This protein binds this small molecule.
Small molecule (SMILES): N#Cc1ccc([C@H]2CCCc3cncn32)cc1

Binding-site contacts:
Ligand atom C05 contacts residue HEM1 of chain 2.E at 2.9 Å.
Ligand atom C14 contacts residue ALA415 of chain 2.A at 3.8 Å (hydrophobic).
Ligand atom C02 contacts residue THR420 of chain 2.A at 3.5 Å.
Ligand atom C02 contacts residue PHE333 of chain 2.A at 3.6 Å (hydrophobic).
Ligand atom C05 contacts residue THR420 of chain 2.A at 3.5 Å.
Ligand atom C15 contacts residue GLY416 of chain 2.A at 3.3 Å.
Ligand atom C16 contacts residue TRP218 of chain 2.A at 3.5 Å (hydrophobic).
Ligand atom C03 contacts residue GLY416 of chain 2.A at 4.0 Å.
Ligand atom C13 contacts residue GLU412 of chain 2.A at 4.1 Å.
Ligand atom C11 contacts residue PHE232 of chain 2.A at 3.8 Å (hydrophobic).
Ligand atom N17 contacts residue TRP218 of chain 2.A at 4.0 Å.
Ligand atom C09 contacts residue PHE589 of chain 2.A at 4.1 Å (hydrophobic).
Ligand atom N17 contacts residue ARG222 of chain 2.A at 3.3 Å (salt-bridge).
Ligand atom C09 contacts residue ILE590 of chain 2.A at 3.7 Å (hydrophobic).
Ligand atom C13 contacts residue TRP218 of chain 2.A at 3.4 Å (hydrophobic).
Ligand atom C01 contacts residue PHE333 of chain 2.A at 4.0 Å (hydrophobic).
Ligand atom N17 contacts residue TRP362 of chain 2.A at 3.9 Å.
Ligand atom C02 contacts residue ILE590 of chain 2.A at 3.9 Å (hydrophobic).
Ligand atom C11 contacts residue TRP218 of chain 2.A at 4.0 Å (hydrophobic).
Ligand atom C09 contacts residue PHE232 of chain 2.A at 4.2 Å (hydrophobic).
Ligand atom C01 contacts residue PHE589 of chain 2.A at 3.5 Å (hydrophobic).
Ligand atom C14 contacts residue GLY416 of chain 2.A at 3.7 Å.
Ligand atom C16 contacts residue GLU412 of chain 2.A at 3.9 Å.
Ligand atom C08 contacts residue THR420 of chain 2.A at 3.9 Å.
Ligand atom C08 contacts residue PHE232 of chain 2.A at 4.1 Å (hydrophobic).
Ligand atom C12 contacts residue PHE232 of chain 2.A at 3.8 Å (hydrophobic).
Ligand atom C16 contacts residue TRP362 of chain 2.A at 4.2 Å (hydrophobic).
Ligand atom C01 contacts residue ILE590 of chain 2.A at 3.9 Å (hydrophobic).
Ligand atom C03 contacts residue THR420 of chain 2.A at 3.2 Å.
Ligand atom N17 contacts residue GLU412 of chain 2.A at 3.5 Å.
Ligand atom N06 contacts residue THR420 of chain 2.A at 4.2 Å.
Ligand atom C01 contacts residue TRP218 of chain 2.A at 4.0 Å (hydrophobic).
Ligand atom C15 contacts residue ALA415 of chain 2.A at 3.6 Å (hydrophobic).
Ligand atom C07 contacts residue PHE232 of chain 2.A at 4.0 Å (hydrophobic).
Ligand atom C07 contacts residue HEM1 of chain 2.E at 3.3 Å.
Ligand atom C10 contacts residue GLY416 of chain 2.A at 3.6 Å.
Ligand atom N04 contacts residue THR420 of chain 2.A at 3.2 Å.
Ligand atom C12 contacts residue TRP218 of chain 2.A at 3.3 Å (hydrophobic).
Ligand atom N06 contacts residue HEM1 of chain 2.E at 2.3 Å.
Ligand atom C14 contacts residue TRP218 of chain 2.A at 4.0 Å (hydrophobic).

Sequence of chain 2.A:
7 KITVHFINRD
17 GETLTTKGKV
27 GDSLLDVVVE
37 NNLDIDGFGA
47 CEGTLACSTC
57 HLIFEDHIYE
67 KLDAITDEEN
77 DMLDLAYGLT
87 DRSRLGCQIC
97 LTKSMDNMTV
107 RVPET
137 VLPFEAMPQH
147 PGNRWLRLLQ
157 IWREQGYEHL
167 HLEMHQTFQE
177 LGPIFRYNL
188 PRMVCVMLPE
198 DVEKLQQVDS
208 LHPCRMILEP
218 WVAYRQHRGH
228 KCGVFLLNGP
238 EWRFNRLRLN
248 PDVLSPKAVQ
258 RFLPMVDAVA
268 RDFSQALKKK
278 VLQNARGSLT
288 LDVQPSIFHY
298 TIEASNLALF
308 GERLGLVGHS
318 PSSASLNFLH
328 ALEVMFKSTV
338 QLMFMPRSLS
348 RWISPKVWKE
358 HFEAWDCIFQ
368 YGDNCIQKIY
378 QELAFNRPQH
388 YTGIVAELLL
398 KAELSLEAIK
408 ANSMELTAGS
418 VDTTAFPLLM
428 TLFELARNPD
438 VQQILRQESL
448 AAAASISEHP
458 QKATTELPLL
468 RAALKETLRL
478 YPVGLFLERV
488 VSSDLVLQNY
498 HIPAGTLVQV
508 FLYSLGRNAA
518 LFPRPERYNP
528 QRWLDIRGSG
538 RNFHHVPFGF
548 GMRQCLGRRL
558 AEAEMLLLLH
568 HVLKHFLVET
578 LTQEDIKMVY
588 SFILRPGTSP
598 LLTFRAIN